Binding-site contacts:
Ligand atom C2 contacts residue HIS338 of chain 1.E at 4.0 Å.
Ligand atom O5 contacts residue ASN340 of chain 1.E at 2.4 Å (h-bond).
Ligand atom C7 contacts residue ASN340 of chain 1.E at 3.2 Å.
Ligand atom C2 contacts residue ASN340 of chain 1.E at 2.5 Å.
Ligand atom N2 contacts residue HIS338 of chain 1.E at 3.1 Å (h-bond).
Ligand atom C3 contacts residue ASN340 of chain 1.E at 3.8 Å.
Ligand atom O3 contacts residue HIS338 of chain 1.E at 4.1 Å.
Ligand atom O7 contacts residue ASN304 of chain 1.E at 4.4 Å.
Ligand atom C1 contacts residue ASN340 of chain 1.E at 1.5 Å.
Ligand atom C3 contacts residue HIS338 of chain 1.E at 3.8 Å.
Ligand atom C8 contacts residue ASN304 of chain 1.E at 3.4 Å.
Ligand atom C8 contacts residue ASN340 of chain 1.E at 3.5 Å.
Ligand atom C7 contacts residue HIS338 of chain 1.E at 3.9 Å.
Ligand atom C8 contacts residue THR306 of chain 1.E at 3.6 Å.
Ligand atom C4 contacts residue ASN340 of chain 1.E at 4.2 Å.
Ligand atom C1 contacts residue VAL413 of chain 1.E at 3.8 Å (hydrophobic).
Ligand atom C7 contacts residue ASN304 of chain 1.E at 4.3 Å.
Ligand atom C5 contacts residue ASN340 of chain 1.E at 3.7 Å.
Ligand atom C1 contacts residue HIS338 of chain 1.E at 4.4 Å.
Ligand atom N2 contacts residue ASN340 of chain 1.E at 2.9 Å (h-bond).
Ligand atom O7 contacts residue ASN340 of chain 1.E at 3.4 Å (h-bond).
Ligand atom O5 contacts residue VAL413 of chain 1.E at 3.9 Å.
Ligand atom C8 contacts residue HIS338 of chain 1.E at 3.8 Å.

This small molecule binds to this protein.
Small molecule (SMILES): CC(=O)N[C@H]1[C@H](O[C@H]2[C@H](O)[C@@H](NC(C)=O)CO[C@@H]2CO)O[C@H](CO)[C@@H](O[C@@H]2O[C@H](CO)[C@@H](O)[C@H](O)[C@@H]2O)[C@@H]1O

Sequence of chain 1.E:
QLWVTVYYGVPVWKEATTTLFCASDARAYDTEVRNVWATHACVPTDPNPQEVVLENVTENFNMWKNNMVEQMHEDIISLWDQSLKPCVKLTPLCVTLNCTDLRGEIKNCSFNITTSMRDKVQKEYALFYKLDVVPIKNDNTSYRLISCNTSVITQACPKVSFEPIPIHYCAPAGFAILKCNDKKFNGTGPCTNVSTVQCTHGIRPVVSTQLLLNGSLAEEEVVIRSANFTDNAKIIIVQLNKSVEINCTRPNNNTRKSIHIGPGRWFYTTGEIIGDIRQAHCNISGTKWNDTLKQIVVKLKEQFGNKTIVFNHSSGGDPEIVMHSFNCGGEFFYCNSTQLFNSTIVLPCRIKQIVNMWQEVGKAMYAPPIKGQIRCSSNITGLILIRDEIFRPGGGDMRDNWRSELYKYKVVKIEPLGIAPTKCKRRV